Binding-site contacts:
Ligand atom N contacts residue ASP272 of chain 1.A at 3.6 Å.
Ligand atom C24 contacts residue GLU239 of chain 1.A at 3.2 Å.
Ligand atom C18 contacts residue GLY200 of chain 1.A at 3.4 Å.
Ligand atom C17 contacts residue ASP335 of chain 1.A at 3.7 Å.
Ligand atom O1 contacts residue PHE202 of chain 1.A at 3.1 Å (h-bond).
Ligand atom C6 contacts residue ASP335 of chain 1.A at 3.6 Å.
Ligand atom C5 contacts residue ASP335 of chain 1.A at 2.9 Å.
Ligand atom N4 contacts residue PHE202 of chain 1.A at 3.2 Å.
Ligand atom C2 contacts residue VAL205 of chain 1.A at 3.6 Å (hydrophobic).
Ligand atom C12 contacts residue LEU324 of chain 1.A at 3.4 Å (hydrophobic).
Ligand atom N2 contacts residue ASP335 of chain 1.A at 3.6 Å.
Ligand atom F contacts residue GLY203 of chain 1.A at 3.2 Å.
Ligand atom N2 contacts residue ALA321 of chain 1.A at 3.1 Å (h-bond).
Ligand atom C22 contacts residue LEU235 of chain 1.A at 3.6 Å (hydrophobic).
Ligand atom C9 contacts residue MET274 of chain 1.A at 3.3 Å (hydrophobic).
Ligand atom C16 contacts residue ALA480 of chain 1.A at 3.4 Å (hydrophobic).
Ligand atom N contacts residue ALA218 of chain 1.A at 3.6 Å.
Ligand atom C9 contacts residue LEU324 of chain 1.A at 3.7 Å (hydrophobic).
Ligand atom C7 contacts residue LEU324 of chain 1.A at 3.6 Å (hydrophobic).
Ligand atom N2 contacts residue ASN322 of chain 1.A at 3.6 Å (h-bond).
Ligand atom C15 contacts residue ASP278 of chain 1.A at 3.5 Å.
Ligand atom C10 contacts residue MET274 of chain 1.A at 3.5 Å (hydrophobic).
Ligand atom O1 contacts residue GLY201 of chain 1.A at 3.3 Å (h-bond).
Ligand atom C contacts residue GLY200 of chain 1.A at 3.5 Å.
Ligand atom N1 contacts residue ALA218 of chain 1.A at 3.3 Å.
Ligand atom C16 contacts residue ARG199 of chain 1.A at 3.3 Å.
Ligand atom C contacts residue GLY203 of chain 1.A at 3.6 Å.
Ligand atom C1 contacts residue VAL205 of chain 1.A at 3.4 Å (hydrophobic).
Ligand atom C1 contacts residue GLY203 of chain 1.A at 3.6 Å.
Ligand atom N contacts residue MET274 of chain 1.A at 3.3 Å (h-bond).
Ligand atom C10 contacts residue VAL205 of chain 1.A at 3.7 Å (hydrophobic).
Ligand atom C14 contacts residue ASP335 of chain 1.A at 3.3 Å.
Ligand atom C17 contacts residue GLY200 of chain 1.A at 3.6 Å.
Ligand atom N1 contacts residue ASP272 of chain 1.A at 2.8 Å (salt-bridge).
Ligand atom C13 contacts residue VAL205 of chain 1.A at 3.7 Å (hydrophobic).
Ligand atom C14 contacts residue ALA321 of chain 1.A at 3.1 Å (hydrophobic).
Ligand atom C13 contacts residue LEU324 of chain 1.A at 3.5 Å (hydrophobic).
Ligand atom C1 contacts residue GLY200 of chain 1.A at 3.6 Å.
Ligand atom C10 contacts residue LEU324 of chain 1.A at 3.5 Å (hydrophobic).
Ligand atom F contacts residue LEU222 of chain 1.A at 3.3 Å.

The small molecule below binds the protein below.
Small molecule (SMILES): O=C(NCc1ccccn1)c1cc([C@@H]2CCNC[C@H]2COc2ccc3[nH]ncc3c2)ccc1F

Sequence of chain 1.A:
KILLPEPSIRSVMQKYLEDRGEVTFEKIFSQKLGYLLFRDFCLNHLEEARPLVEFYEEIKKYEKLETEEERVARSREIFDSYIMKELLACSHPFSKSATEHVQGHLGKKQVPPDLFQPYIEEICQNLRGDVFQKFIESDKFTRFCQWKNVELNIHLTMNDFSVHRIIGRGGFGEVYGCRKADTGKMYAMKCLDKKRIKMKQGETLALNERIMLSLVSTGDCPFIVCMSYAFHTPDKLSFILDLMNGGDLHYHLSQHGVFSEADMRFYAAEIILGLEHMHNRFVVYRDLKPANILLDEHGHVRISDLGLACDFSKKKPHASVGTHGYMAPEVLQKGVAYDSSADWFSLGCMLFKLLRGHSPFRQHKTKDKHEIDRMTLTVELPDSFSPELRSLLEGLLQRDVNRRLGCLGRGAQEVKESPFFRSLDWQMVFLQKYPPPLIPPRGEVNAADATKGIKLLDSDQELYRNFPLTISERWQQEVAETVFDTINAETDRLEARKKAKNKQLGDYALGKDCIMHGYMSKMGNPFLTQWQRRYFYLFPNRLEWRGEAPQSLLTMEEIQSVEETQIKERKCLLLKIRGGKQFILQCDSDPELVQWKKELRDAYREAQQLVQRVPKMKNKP